Binding-site contacts:
Ligand atom C6 contacts residue ASP96 of chain 2.B at 3.4 Å.
Ligand atom C3 contacts residue CA1 of chain 2.L at 3.4 Å.
Ligand atom O2 contacts residue GLY39 of chain 2.B at 4.1 Å.
Ligand atom C2 contacts residue CA1 of chain 2.L at 4.1 Å.
Ligand atom O3 contacts residue ASP103 of chain 2.B at 2.6 Å (salt-bridge).
Ligand atom C4 contacts residue THR100 of chain 2.B at 3.4 Å.
Ligand atom C5 contacts residue GLN57 of chain 2.B at 3.9 Å.
Ligand atom C4 contacts residue CA1 of chain 2.L at 3.4 Å.
Ligand atom C1 contacts residue TYR38 of chain 2.B at 4.0 Å (hydrophobic).
Ligand atom C3 contacts residue TYR38 of chain 2.B at 3.7 Å (hydrophobic).
Ligand atom C3 contacts residue ASP103 of chain 2.B at 3.7 Å.
Ligand atom O4 contacts residue ASP96 of chain 2.B at 2.6 Å (salt-bridge).
Ligand atom C4 contacts residue TYR38 of chain 2.B at 4.0 Å (hydrophobic).
Ligand atom C5 contacts residue ASP96 of chain 2.B at 4.1 Å.
Ligand atom C7 contacts residue GLN57 of chain 2.B at 3.8 Å.
Ligand atom C4 contacts residue ASP96 of chain 2.B at 3.5 Å.
Ligand atom C6 contacts residue VAL97 of chain 2.B at 3.6 Å (hydrophobic).
Ligand atom O6 contacts residue PRO58 of chain 2.B at 4.1 Å.
Ligand atom O2 contacts residue GLU44 of chain 2.B at 2.7 Å (salt-bridge).
Ligand atom C6 contacts residue GLN57 of chain 2.B at 3.7 Å.
Ligand atom O5 contacts residue TYR38 of chain 2.B at 3.7 Å.
Ligand atom O5 contacts residue GLN57 of chain 2.B at 3.3 Å (h-bond).
Ligand atom C6 contacts residue ILE61 of chain 2.B at 3.6 Å (hydrophobic).
Ligand atom O3 contacts residue CA1 of chain 2.L at 2.4 Å.
Ligand atom C3 contacts residue THR100 of chain 2.B at 4.0 Å.
Ligand atom O4 contacts residue CA1 of chain 2.L at 2.6 Å.
Ligand atom O2 contacts residue ASP103 of chain 2.B at 3.5 Å (salt-bridge).
Ligand atom O1 contacts residue GLU44 of chain 2.B at 3.8 Å.
Ligand atom O2 contacts residue TYR38 of chain 2.B at 4.0 Å.
Ligand atom C2 contacts residue TYR38 of chain 2.B at 3.5 Å (hydrophobic).
Ligand atom O6 contacts residue VAL97 of chain 2.B at 3.8 Å.
Ligand atom C2 contacts residue GLU44 of chain 2.B at 3.1 Å.
Ligand atom C1 contacts residue GLU44 of chain 2.B at 3.1 Å.
Ligand atom O3 contacts residue TYR38 of chain 2.B at 3.1 Å (h-bond).
Ligand atom C2 contacts residue ASP103 of chain 2.B at 4.0 Å.
Ligand atom O6 contacts residue GLN57 of chain 2.B at 2.7 Å (h-bond).
Ligand atom O4 contacts residue TYR38 of chain 2.B at 3.2 Å (h-bond).
Ligand atom O3 contacts residue THR100 of chain 2.B at 3.6 Å.
Ligand atom O6 contacts residue ILE61 of chain 2.B at 3.4 Å.
Ligand atom O4 contacts residue THR100 of chain 2.B at 3.4 Å (h-bond).

Sequence of chain 2.B:
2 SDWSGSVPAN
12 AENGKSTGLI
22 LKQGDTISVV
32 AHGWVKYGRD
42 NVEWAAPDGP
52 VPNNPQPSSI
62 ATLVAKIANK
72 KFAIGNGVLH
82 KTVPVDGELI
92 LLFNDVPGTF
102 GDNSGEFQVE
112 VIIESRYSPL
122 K

A small-molecule ligand and the protein it binds are described below.
Small molecule (SMILES): CO[C@H]1O[C@H](CO)[C@H](O)[C@H](O)[C@H]1O